The small molecule below binds the protein below.
Small molecule (SMILES): CC(=O)N[C@H]1[C@H](O[C@H]2[C@H](O)[C@@H](NC(C)=O)CO[C@@H]2CO)O[C@H](CO)[C@@H](O)[C@@H]1O

Binding-site contacts:
Ligand atom C6 contacts residue GLN19 of chain 1.H at 4.5 Å.
Ligand atom O5 contacts residue GLN19 of chain 1.H at 4.0 Å.
Ligand atom C1 contacts residue ASN27 of chain 1.H at 1.4 Å.
Ligand atom O7 contacts residue ASN27 of chain 1.H at 4.4 Å.
Ligand atom O5 contacts residue ASN27 of chain 1.H at 2.3 Å (h-bond).
Ligand atom N2 contacts residue ASN27 of chain 1.H at 2.9 Å (h-bond).
Ligand atom C5 contacts residue ASN27 of chain 1.H at 3.6 Å.
Ligand atom C2 contacts residue ASN27 of chain 1.H at 2.4 Å.
Ligand atom C7 contacts residue ASN27 of chain 1.H at 3.9 Å.
Ligand atom N2 contacts residue LYS26 of chain 1.H at 4.5 Å.
Ligand atom C3 contacts residue ASN27 of chain 1.H at 3.8 Å.
Ligand atom C4 contacts residue ASN27 of chain 1.H at 4.2 Å.
Ligand atom C8 contacts residue LYS26 of chain 1.H at 3.9 Å.

Sequence of chain 1.H:
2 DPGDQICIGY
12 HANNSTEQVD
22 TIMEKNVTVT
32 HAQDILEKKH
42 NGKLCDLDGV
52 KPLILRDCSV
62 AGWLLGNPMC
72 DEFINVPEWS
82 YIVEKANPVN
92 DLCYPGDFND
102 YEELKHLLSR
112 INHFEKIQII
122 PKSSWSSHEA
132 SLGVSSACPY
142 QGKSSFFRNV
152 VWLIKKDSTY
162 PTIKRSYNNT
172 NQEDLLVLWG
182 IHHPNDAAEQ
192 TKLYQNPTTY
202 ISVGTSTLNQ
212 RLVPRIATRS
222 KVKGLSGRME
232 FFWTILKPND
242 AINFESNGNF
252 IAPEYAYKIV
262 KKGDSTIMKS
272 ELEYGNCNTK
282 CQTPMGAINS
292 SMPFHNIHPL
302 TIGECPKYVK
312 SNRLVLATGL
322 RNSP